The protein below binds the small molecule below.
Small molecule (SMILES): CC(C)=CCC/C(C)=C/C=C/C(C)=C/C=C/C(C)=C/C=C/C=C(C)/C=C/C=C(C)/C=C/C=C(\C)CCC=C(C)C

Sequence of chain 1.B:
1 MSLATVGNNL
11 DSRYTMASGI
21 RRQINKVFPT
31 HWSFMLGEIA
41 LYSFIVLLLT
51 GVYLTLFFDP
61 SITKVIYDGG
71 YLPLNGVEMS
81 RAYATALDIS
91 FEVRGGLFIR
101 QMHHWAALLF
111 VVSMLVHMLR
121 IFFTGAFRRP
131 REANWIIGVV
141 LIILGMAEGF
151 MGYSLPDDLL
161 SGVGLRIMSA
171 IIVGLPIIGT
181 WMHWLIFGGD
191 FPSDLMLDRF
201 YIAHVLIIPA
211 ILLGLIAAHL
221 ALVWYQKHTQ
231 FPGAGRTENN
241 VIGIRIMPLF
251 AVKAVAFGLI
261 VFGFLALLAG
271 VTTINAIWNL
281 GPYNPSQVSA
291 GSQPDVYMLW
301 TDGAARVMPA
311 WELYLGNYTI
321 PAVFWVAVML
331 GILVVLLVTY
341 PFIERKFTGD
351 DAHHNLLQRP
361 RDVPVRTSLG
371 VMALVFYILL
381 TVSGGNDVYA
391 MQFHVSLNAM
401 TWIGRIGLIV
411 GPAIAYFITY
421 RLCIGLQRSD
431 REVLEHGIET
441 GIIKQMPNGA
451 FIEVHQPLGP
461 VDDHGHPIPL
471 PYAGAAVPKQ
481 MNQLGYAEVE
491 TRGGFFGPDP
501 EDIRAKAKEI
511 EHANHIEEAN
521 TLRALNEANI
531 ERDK

Binding-site contacts:
Ligand atom C12 contacts residue ALA413 of chain 1.B at 3.8 Å (hydrophobic).
Ligand atom C59 contacts residue LEU333 of chain 1.B at 3.9 Å (hydrophobic).
Ligand atom C63 contacts residue TRP300 of chain 1.B at 3.7 Å (hydrophobic).
Ligand atom C55 contacts residue ALA373 of chain 1.B at 3.7 Å (hydrophobic).
Ligand atom C56 contacts residue LEU333 of chain 1.B at 3.7 Å (hydrophobic).
Ligand atom C8 contacts residue LEU71 of chain 1.I at 3.7 Å (hydrophobic).
Ligand atom C67 contacts residue ILE143 of chain 1.B at 3.8 Å (hydrophobic).
Ligand atom C52 contacts residue MET372 of chain 1.B at 3.9 Å (hydrophobic).
Ligand atom C7 contacts residue LEU75 of chain 1.I at 3.7 Å (hydrophobic).
Ligand atom C59 contacts residue CDL1 of chain 1.IB at 3.7 Å.
Ligand atom C58 contacts residue CDL1 of chain 1.IB at 3.9 Å.
Ligand atom C67 contacts residue LEU337 of chain 1.B at 3.8 Å (hydrophobic).
Ligand atom C5 contacts residue GLY74 of chain 1.I at 3.8 Å.
Ligand atom C63 contacts residue TYR377 of chain 1.B at 3.7 Å (hydrophobic).
Ligand atom C60 contacts residue CDL1 of chain 1.IB at 3.6 Å.
Ligand atom C54 contacts residue ALA373 of chain 1.B at 3.8 Å (hydrophobic).
Ligand atom C54 contacts residue LEU333 of chain 1.B at 3.9 Å (hydrophobic).
Ligand atom C21 contacts residue MET372 of chain 1.B at 3.5 Å (hydrophobic).
Ligand atom C13 contacts residue ALA413 of chain 1.B at 3.8 Å (hydrophobic).
Ligand atom C15 contacts residue SER43 of chain 1.I at 3.3 Å.
Ligand atom C64 contacts residue TYR377 of chain 1.B at 3.7 Å (hydrophobic).
Ligand atom C62 contacts residue VAL334 of chain 1.B at 3.7 Å (hydrophobic).
Ligand atom C68 contacts residue TRP300 of chain 1.B at 3.8 Å (hydrophobic).
Ligand atom C61 contacts residue TRP300 of chain 1.B at 3.9 Å (hydrophobic).
Ligand atom C14 contacts residue ALA413 of chain 1.B at 3.9 Å (hydrophobic).
Ligand atom C55 contacts residue LEU333 of chain 1.B at 3.5 Å (hydrophobic).
Ligand atom C13 contacts residue LEU71 of chain 1.I at 3.6 Å (hydrophobic).
Ligand atom C14 contacts residue SER43 of chain 1.I at 3.9 Å.
Ligand atom C16 contacts residue SER43 of chain 1.I at 3.8 Å.
Ligand atom C6 contacts residue GLY74 of chain 1.I at 3.9 Å.
Ligand atom C18 contacts residue SER43 of chain 1.I at 3.6 Å.
Ligand atom C57 contacts residue LEU333 of chain 1.B at 3.5 Å (hydrophobic).
Ligand atom C11 contacts residue GLY40 of chain 1.I at 3.9 Å.
Ligand atom C66 contacts residue MET146 of chain 1.B at 4.0 Å (hydrophobic).
Ligand atom C8 contacts residue GLY74 of chain 1.I at 4.0 Å.
Ligand atom C68 contacts residue MET146 of chain 1.B at 3.5 Å (hydrophobic).
Ligand atom C8 contacts residue LEU75 of chain 1.I at 3.9 Å (hydrophobic).
Ligand atom C18 contacts residue ILE409 of chain 1.B at 3.3 Å (hydrophobic).
Ligand atom C67 contacts residue ILE142 of chain 1.B at 3.4 Å (hydrophobic).
Ligand atom C9 contacts residue LEU75 of chain 1.I at 3.7 Å (hydrophobic).

Sequence of chain 1.I:
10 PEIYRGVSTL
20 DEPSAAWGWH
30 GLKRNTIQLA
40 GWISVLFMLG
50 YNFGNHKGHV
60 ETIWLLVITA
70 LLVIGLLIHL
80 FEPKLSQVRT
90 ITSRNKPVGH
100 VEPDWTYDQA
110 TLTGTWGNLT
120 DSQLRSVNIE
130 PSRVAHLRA